A small-molecule ligand and the protein it binds are described below.
Small molecule (SMILES): CC(=O)N[C@@H]1[C@@H](O)[C@H](O)[C@@H](CO)O[C@H]1O

Binding-site contacts:
Ligand atom C1 contacts residue ASN61 of chain 1.A at 1.4 Å.
Ligand atom C6 contacts residue TYR28 of chain 1.A at 4.4 Å (hydrophobic).
Ligand atom C6 contacts residue ASN61 of chain 1.A at 4.3 Å.
Ligand atom O5 contacts residue TYR28 of chain 1.A at 4.1 Å.
Ligand atom O5 contacts residue ASN61 of chain 1.A at 2.4 Å (h-bond).
Ligand atom C5 contacts residue ASN61 of chain 1.A at 3.6 Å.
Ligand atom N2 contacts residue ASN61 of chain 1.A at 2.9 Å (h-bond).
Ligand atom C3 contacts residue ASN61 of chain 1.A at 3.8 Å.
Ligand atom C2 contacts residue ASN61 of chain 1.A at 2.4 Å.
Ligand atom C7 contacts residue ASN61 of chain 1.A at 4.1 Å.
Ligand atom C4 contacts residue ASN61 of chain 1.A at 4.2 Å.

Sequence of chain 1.A:
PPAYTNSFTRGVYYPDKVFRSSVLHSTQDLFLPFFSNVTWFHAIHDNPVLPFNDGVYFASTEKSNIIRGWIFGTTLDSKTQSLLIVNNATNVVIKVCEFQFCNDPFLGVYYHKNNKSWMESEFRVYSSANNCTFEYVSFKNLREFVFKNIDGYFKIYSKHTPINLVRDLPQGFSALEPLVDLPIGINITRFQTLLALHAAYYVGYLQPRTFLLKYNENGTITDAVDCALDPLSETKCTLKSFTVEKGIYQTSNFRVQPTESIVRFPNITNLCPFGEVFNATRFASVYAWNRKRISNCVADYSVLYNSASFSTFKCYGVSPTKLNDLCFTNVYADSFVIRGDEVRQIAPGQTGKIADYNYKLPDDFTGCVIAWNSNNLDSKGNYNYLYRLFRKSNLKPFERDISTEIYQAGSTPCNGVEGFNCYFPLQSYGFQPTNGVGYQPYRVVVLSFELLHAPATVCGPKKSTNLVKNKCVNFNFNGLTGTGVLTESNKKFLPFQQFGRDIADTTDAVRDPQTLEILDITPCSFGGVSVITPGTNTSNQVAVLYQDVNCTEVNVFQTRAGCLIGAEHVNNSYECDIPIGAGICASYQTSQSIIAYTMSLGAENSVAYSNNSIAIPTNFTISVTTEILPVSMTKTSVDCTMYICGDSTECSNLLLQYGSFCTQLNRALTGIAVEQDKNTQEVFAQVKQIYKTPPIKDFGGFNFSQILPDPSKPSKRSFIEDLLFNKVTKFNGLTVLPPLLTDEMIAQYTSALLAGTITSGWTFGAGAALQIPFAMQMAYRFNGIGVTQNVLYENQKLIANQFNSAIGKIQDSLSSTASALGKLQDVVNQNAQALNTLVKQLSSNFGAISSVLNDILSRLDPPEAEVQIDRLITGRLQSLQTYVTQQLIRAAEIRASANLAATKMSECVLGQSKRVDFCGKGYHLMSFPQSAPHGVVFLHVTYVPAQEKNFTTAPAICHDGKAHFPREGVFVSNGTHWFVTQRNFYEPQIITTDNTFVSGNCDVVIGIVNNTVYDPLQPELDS